Binding-site contacts:
Ligand atom O3 contacts residue GLU166 of chain 2.A at 3.0 Å (salt-bridge).
Ligand atom O4 contacts residue HIS41 of chain 2.A at 2.7 Å (h-bond).
Ligand atom N4 contacts residue ASN142 of chain 2.A at 3.3 Å (h-bond).
Ligand atom O6 contacts residue PHE140 of chain 2.A at 3.4 Å.
Ligand atom O2 contacts residue GLN189 of chain 2.A at 3.5 Å.
Ligand atom C23 contacts residue CYS145 of chain 2.A at 3.2 Å (hydrophobic).
Ligand atom N2 contacts residue GLU166 of chain 2.A at 2.9 Å (salt-bridge).
Ligand atom O2 contacts residue THR190 of chain 2.A at 3.5 Å (h-bond).
Ligand atom O3 contacts residue MET165 of chain 2.A at 3.3 Å.
Ligand atom C19 contacts residue CYS145 of chain 2.A at 2.7 Å (hydrophobic).
Ligand atom C21 contacts residue THR26 of chain 2.A at 3.5 Å.
Ligand atom C7 contacts residue HIS41 of chain 2.A at 3.6 Å.
Ligand atom F3 contacts residue LEU167 of chain 2.A at 3.1 Å.
Ligand atom C6 contacts residue ARG188 of chain 2.A at 3.6 Å.
Ligand atom F3 contacts residue GLU166 of chain 2.A at 2.6 Å.
Ligand atom C22 contacts residue THR26 of chain 2.A at 3.5 Å.
Ligand atom C19 contacts residue ASN142 of chain 2.A at 3.5 Å.
Ligand atom O5 contacts residue CYS145 of chain 2.A at 2.9 Å (h-bond).
Ligand atom F2 contacts residue THR190 of chain 2.A at 3.6 Å.
Ligand atom C1 contacts residue HIS164 of chain 2.A at 3.6 Å.
Ligand atom N5 contacts residue PHE140 of chain 2.A at 3.4 Å (h-bond).
Ligand atom C15 contacts residue GLU166 of chain 2.A at 3.7 Å.
Ligand atom C18 contacts residue CYS145 of chain 2.A at 1.7 Å (hydrophobic).
Ligand atom F1 contacts residue THR190 of chain 2.A at 2.9 Å.
Ligand atom C16 contacts residue GLU166 of chain 2.A at 3.5 Å.
Ligand atom C17 contacts residue CYS145 of chain 2.A at 2.7 Å (hydrophobic).
Ligand atom C7 contacts residue TYR54 of chain 2.A at 3.6 Å (hydrophobic).
Ligand atom F1 contacts residue GLN192 of chain 2.A at 3.4 Å.
Ligand atom C22 contacts residue ASN142 of chain 2.A at 3.2 Å.
Ligand atom O5 contacts residue GLY143 of chain 2.A at 2.8 Å (h-bond).
Ligand atom C13 contacts residue GLU166 of chain 2.A at 3.2 Å.
Ligand atom O4 contacts residue CYS145 of chain 2.A at 2.6 Å (h-bond).
Ligand atom N5 contacts residue GLU166 of chain 2.A at 3.2 Å (salt-bridge).
Ligand atom O6 contacts residue HIS163 of chain 2.A at 2.8 Å (h-bond).
Ligand atom N3 contacts residue CYS145 of chain 2.A at 3.1 Å (h-bond).
Ligand atom O5 contacts residue ALA144 of chain 2.A at 3.2 Å (h-bond).
Ligand atom C22 contacts residue GLY143 of chain 2.A at 3.3 Å.
Ligand atom C2 contacts residue HIS164 of chain 2.A at 3.5 Å.
Ligand atom C19 contacts residue GLY143 of chain 2.A at 3.6 Å.
Ligand atom N3 contacts residue HIS164 of chain 2.A at 2.8 Å (h-bond).

Sequence of chain 2.A:
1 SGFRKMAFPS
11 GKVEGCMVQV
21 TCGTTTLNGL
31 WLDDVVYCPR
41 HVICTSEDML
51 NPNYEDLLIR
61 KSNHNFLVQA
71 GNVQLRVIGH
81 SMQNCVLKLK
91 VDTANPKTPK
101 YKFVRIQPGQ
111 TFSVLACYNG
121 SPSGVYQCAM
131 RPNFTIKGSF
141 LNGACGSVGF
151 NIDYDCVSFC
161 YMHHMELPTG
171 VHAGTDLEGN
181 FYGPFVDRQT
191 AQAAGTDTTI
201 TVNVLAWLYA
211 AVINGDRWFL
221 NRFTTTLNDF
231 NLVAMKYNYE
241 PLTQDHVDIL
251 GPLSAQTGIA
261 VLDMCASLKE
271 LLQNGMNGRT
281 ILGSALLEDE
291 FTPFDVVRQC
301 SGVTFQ

Sequence of chain 1.A:
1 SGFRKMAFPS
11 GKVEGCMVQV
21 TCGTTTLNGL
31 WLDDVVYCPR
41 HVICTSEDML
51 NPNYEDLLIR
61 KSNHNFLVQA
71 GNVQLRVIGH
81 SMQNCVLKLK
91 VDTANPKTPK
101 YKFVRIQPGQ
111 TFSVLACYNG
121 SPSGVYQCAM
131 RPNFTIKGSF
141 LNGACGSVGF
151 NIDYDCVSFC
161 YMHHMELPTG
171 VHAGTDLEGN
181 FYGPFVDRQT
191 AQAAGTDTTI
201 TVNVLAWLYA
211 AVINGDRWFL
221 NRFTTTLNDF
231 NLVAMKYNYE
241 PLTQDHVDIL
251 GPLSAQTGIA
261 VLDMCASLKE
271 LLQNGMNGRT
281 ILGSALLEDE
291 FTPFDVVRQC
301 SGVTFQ

This protein binds this small molecule.
Small molecule (SMILES): CC(C)(C)[C@H](NC(=O)C(F)(F)F)C(=O)N1C[C@H]2[C@@H]([C@H]1C(=O)N[C@@H](C[C@@H]1CCNC1=O)[C@@H](O)C(=O)N1CCC1)C2(C)C